Sequence of chain 1.H:
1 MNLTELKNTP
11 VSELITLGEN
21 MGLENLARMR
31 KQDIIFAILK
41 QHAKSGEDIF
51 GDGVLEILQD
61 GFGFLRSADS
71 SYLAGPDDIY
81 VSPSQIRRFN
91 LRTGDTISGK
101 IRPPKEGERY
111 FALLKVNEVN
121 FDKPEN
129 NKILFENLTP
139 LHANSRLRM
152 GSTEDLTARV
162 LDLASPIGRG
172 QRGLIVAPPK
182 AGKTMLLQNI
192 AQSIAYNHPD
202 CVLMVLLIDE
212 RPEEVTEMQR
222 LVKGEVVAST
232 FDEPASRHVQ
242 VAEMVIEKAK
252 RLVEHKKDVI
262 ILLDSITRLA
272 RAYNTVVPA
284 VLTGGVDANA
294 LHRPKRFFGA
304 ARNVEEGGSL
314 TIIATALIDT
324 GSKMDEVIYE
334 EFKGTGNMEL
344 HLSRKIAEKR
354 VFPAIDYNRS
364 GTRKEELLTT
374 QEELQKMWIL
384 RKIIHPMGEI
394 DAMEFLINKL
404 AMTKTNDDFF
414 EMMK

The protein below binds the small molecule below.
Small molecule (SMILES): C[C@](O)(CO)[C@H](O)[C@@]12NC(=O)[C@@](O)(NC1=O)C(=CC=O)CCO2

Binding-site contacts:
Ligand atom C7 contacts residue LEU320 of chain 1.H at 4.2 Å (hydrophobic).
Ligand atom C6 contacts residue PRO180 of chain 1.H at 3.9 Å (hydrophobic).
Ligand atom O7 contacts residue ARG269 of chain 1.H at 3.7 Å.
Ligand atom C3A contacts residue SER266 of chain 1.H at 3.2 Å.
Ligand atom C3 contacts residue ARG212 of chain 1.H at 3.7 Å.
Ligand atom C3A contacts residue LYS184 of chain 1.H at 3.4 Å.
Ligand atom N10 contacts residue LEU320 of chain 1.H at 3.6 Å.
Ligand atom N10 contacts residue PRO180 of chain 1.H at 3.9 Å.
Ligand atom C1A contacts residue ASP210 of chain 1.H at 4.1 Å.
Ligand atom O9 contacts residue LEU320 of chain 1.H at 3.9 Å.
Ligand atom O6 contacts residue LEU320 of chain 1.H at 3.8 Å.
Ligand atom C2A contacts residue LYS184 of chain 1.H at 4.1 Å.
Ligand atom O9 contacts residue LYS184 of chain 1.H at 2.7 Å (salt-bridge).
Ligand atom O2A contacts residue GLU211 of chain 1.H at 4.0 Å.
Ligand atom C5A contacts residue PRO180 of chain 1.H at 3.6 Å (hydrophobic).
Ligand atom C4 contacts residue PRO180 of chain 1.H at 4.1 Å (hydrophobic).
Ligand atom C12 contacts residue THR323 of chain 1.H at 4.2 Å.
Ligand atom C6 contacts residue LEU320 of chain 1.H at 4.1 Å (hydrophobic).
Ligand atom C3A contacts residue ASP265 of chain 1.H at 3.3 Å.
Ligand atom C9 contacts residue LEU320 of chain 1.H at 3.8 Å (hydrophobic).
Ligand atom O3A contacts residue SER266 of chain 1.H at 2.8 Å (h-bond).
Ligand atom C2B contacts residue GLU211 of chain 1.H at 3.3 Å.
Ligand atom C12 contacts residue PRO180 of chain 1.H at 3.6 Å (hydrophobic).
Ligand atom O2A contacts residue MG1 of chain 1.O at 3.8 Å.
Ligand atom O6 contacts residue THR323 of chain 1.H at 3.6 Å.
Ligand atom O12 contacts residue PRO180 of chain 1.H at 4.0 Å.
Ligand atom O2A contacts residue LYS184 of chain 1.H at 3.9 Å.
Ligand atom C3A contacts residue GLU211 of chain 1.H at 4.2 Å.
Ligand atom O3A contacts residue ASP265 of chain 1.H at 3.5 Å (salt-bridge).
Ligand atom O2 contacts residue ARG212 of chain 1.H at 3.2 Å (salt-bridge).
Ligand atom O1A contacts residue ASP210 of chain 1.H at 2.9 Å (salt-bridge).
Ligand atom O2A contacts residue ARG212 of chain 1.H at 3.6 Å (salt-bridge).
Ligand atom C4 contacts residue AGS1 of chain 1.P at 4.0 Å.
Ligand atom O2A contacts residue AGS1 of chain 1.P at 3.5 Å (h-bond).
Ligand atom O9 contacts residue AGS1 of chain 1.P at 3.3 Å (h-bond).
Ligand atom O12 contacts residue THR323 of chain 1.H at 3.2 Å.
Ligand atom C2B contacts residue ASP210 of chain 1.H at 3.2 Å.
Ligand atom O6 contacts residue PRO180 of chain 1.H at 3.3 Å.
Ligand atom C5 contacts residue PRO180 of chain 1.H at 3.7 Å (hydrophobic).
Ligand atom C9 contacts residue LYS184 of chain 1.H at 3.7 Å.